Sequence of chain 2.C:
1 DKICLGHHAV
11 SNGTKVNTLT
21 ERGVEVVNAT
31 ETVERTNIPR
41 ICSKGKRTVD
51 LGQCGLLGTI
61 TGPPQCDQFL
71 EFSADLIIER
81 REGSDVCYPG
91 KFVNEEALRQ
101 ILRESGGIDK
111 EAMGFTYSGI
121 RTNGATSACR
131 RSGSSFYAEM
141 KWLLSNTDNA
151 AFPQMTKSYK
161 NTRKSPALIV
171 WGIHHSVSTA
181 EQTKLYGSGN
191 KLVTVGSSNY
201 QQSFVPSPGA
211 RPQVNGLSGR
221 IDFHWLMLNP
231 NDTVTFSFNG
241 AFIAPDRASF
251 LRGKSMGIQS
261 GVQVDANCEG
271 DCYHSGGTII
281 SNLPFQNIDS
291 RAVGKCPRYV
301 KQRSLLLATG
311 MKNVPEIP

Binding-site contacts:
Ligand atom C8 contacts residue TYR88 of chain 2.C at 4.0 Å (hydrophobic).
Ligand atom N5 contacts residue ALA125 of chain 2.C at 3.0 Å (h-bond).
Ligand atom O9 contacts residue TYR88 of chain 2.C at 2.9 Å (h-bond).
Ligand atom O5 contacts residue GLN213 of chain 2.C at 4.0 Å.
Ligand atom C1 contacts residue THR126 of chain 2.C at 3.8 Å.
Ligand atom C11 contacts residue LEU144 of chain 2.C at 3.6 Å (hydrophobic).
Ligand atom O9 contacts residue HIS174 of chain 2.C at 3.5 Å (h-bond).
Ligand atom C5 contacts residue ALA125 of chain 2.C at 3.9 Å (hydrophobic).
Ligand atom C9 contacts residue GLU181 of chain 2.C at 3.2 Å.
Ligand atom C10 contacts residue TRP142 of chain 2.C at 4.0 Å (hydrophobic).
Ligand atom O6 contacts residue THR126 of chain 2.C at 3.9 Å.
Ligand atom O10 contacts residue LEU185 of chain 2.C at 3.5 Å.
Ligand atom O7 contacts residue GLU181 of chain 2.C at 3.6 Å.
Ligand atom O9 contacts residue GLU181 of chain 2.C at 2.4 Å (salt-bridge).
Ligand atom C9 contacts residue HIS174 of chain 2.C at 3.6 Å.
Ligand atom O8 contacts residue VAL177 of chain 2.C at 3.6 Å.
Ligand atom C10 contacts residue ALA125 of chain 2.C at 3.8 Å (hydrophobic).
Ligand atom O1A contacts residue SER127 of chain 2.C at 2.9 Å (h-bond).
Ligand atom O8 contacts residue GLU181 of chain 2.C at 3.2 Å (salt-bridge).
Ligand atom C6 contacts residue GLY216 of chain 2.C at 3.4 Å.
Ligand atom O3 contacts residue GLY216 of chain 2.C at 3.7 Å.
Ligand atom O7A contacts residue SER218 of chain 2.C at 2.6 Å (h-bond).
Ligand atom C11 contacts residue ALA125 of chain 2.C at 3.7 Å (hydrophobic).
Ligand atom O4 contacts residue GLU181 of chain 2.C at 3.7 Å.
Ligand atom C4 contacts residue ALA125 of chain 2.C at 3.9 Å (hydrophobic).
Ligand atom O8 contacts residue TYR88 of chain 2.C at 3.4 Å (h-bond).
Ligand atom O7A contacts residue LEU217 of chain 2.C at 3.3 Å.
Ligand atom O1A contacts residue LEU217 of chain 2.C at 4.1 Å.
Ligand atom O1A contacts residue THR126 of chain 2.C at 2.5 Å (h-bond).
Ligand atom C11 contacts residue GLY124 of chain 2.C at 3.8 Å.
Ligand atom C1 contacts residue SER127 of chain 2.C at 3.9 Å.
Ligand atom C9 contacts residue TYR88 of chain 2.C at 3.4 Å (hydrophobic).
Ligand atom S contacts residue SER218 of chain 2.C at 4.0 Å.
Ligand atom C8 contacts residue GLN213 of chain 2.C at 3.7 Å.
Ligand atom O7A contacts residue GLY219 of chain 2.C at 3.8 Å.
Ligand atom O9 contacts residue SER218 of chain 2.C at 3.6 Å.
Ligand atom O3 contacts residue LEU217 of chain 2.C at 3.8 Å.
Ligand atom O9 contacts residue VAL177 of chain 2.C at 3.8 Å.
Ligand atom O1B contacts residue SER127 of chain 2.C at 3.8 Å.
Ligand atom C8 contacts residue GLU181 of chain 2.C at 3.6 Å.

The small molecule below binds the protein below.
Small molecule (SMILES): CC(=O)N[C@@H]1[C@@H](O)[C@H](O[C@@H]2O[C@H](CO)[C@H](O)[C@H](O[C@]3(C(=O)O)C[C@H](O)[C@@H](NC(C)=O)[C@H]([C@H](O)[C@H](O)CO)O3)[C@H]2O)[C@@H](COS(=O)(=O)O)O[C@H]1O